Binding-site contacts:
Ligand atom C2 contacts residue TYR163 of chain 4.A at 3.8 Å (hydrophobic).
Ligand atom S5' contacts residue KF51 of chain 4.C at 3.9 Å.
Ligand atom C6 contacts residue TYR163 of chain 4.A at 3.5 Å (hydrophobic).
Ligand atom N1 contacts residue TYR163 of chain 4.A at 3.9 Å.
Ligand atom C2' contacts residue GLU123 of chain 4.A at 3.3 Å.
Ligand atom N6 contacts residue TYR163 of chain 4.A at 3.6 Å.
Ligand atom CS contacts residue KF51 of chain 4.C at 3.6 Å.
Ligand atom N3 contacts residue ALA162 of chain 4.A at 3.9 Å.
Ligand atom N6 contacts residue ALA185 of chain 1.A at 3.1 Å (h-bond).
Ligand atom C2' contacts residue TYR163 of chain 4.A at 3.9 Å (hydrophobic).
Ligand atom C6 contacts residue ASP150 of chain 1.A at 4.2 Å.
Ligand atom O3' contacts residue ASN122 of chain 4.A at 3.2 Å (h-bond).
Ligand atom C3' contacts residue GLU123 of chain 4.A at 3.3 Å.
Ligand atom N6 contacts residue GLY149 of chain 1.A at 3.7 Å.
Ligand atom C4 contacts residue TYR163 of chain 4.A at 3.9 Å (hydrophobic).
Ligand atom C2 contacts residue ALA162 of chain 4.A at 4.2 Å (hydrophobic).
Ligand atom O3' contacts residue LEU49 of chain 4.A at 4.1 Å.
Ligand atom N1 contacts residue SER166 of chain 4.A at 3.0 Å (h-bond).
Ligand atom N7 contacts residue TYR163 of chain 4.A at 4.1 Å.
Ligand atom N6 contacts residue ASP150 of chain 1.A at 3.0 Å (salt-bridge).
Ligand atom N9 contacts residue TYR163 of chain 4.A at 4.2 Å.
Ligand atom O4' contacts residue KF51 of chain 4.C at 3.9 Å.
Ligand atom N1 contacts residue ALA185 of chain 1.A at 3.8 Å.
Ligand atom C6 contacts residue ALA185 of chain 1.A at 3.9 Å (hydrophobic).
Ligand atom O3' contacts residue GLU123 of chain 4.A at 2.6 Å (salt-bridge).
Ligand atom C5 contacts residue TYR163 of chain 4.A at 3.7 Å (hydrophobic).
Ligand atom C4 contacts residue ILE187 of chain 1.A at 4.2 Å (hydrophobic).
Ligand atom O2' contacts residue GLU123 of chain 4.A at 2.4 Å (salt-bridge).
Ligand atom C6 contacts residue ILE187 of chain 1.A at 3.8 Å (hydrophobic).
Ligand atom C1' contacts residue KF51 of chain 4.C at 4.2 Å.
Ligand atom C2 contacts residue ILE187 of chain 1.A at 3.4 Å (hydrophobic).
Ligand atom O3' contacts residue ASP222 of chain 4.A at 3.8 Å.
Ligand atom C2 contacts residue SER166 of chain 4.A at 3.1 Å.
Ligand atom O2' contacts residue ALA162 of chain 4.A at 3.2 Å.
Ligand atom C3' contacts residue ASN122 of chain 4.A at 4.2 Å.
Ligand atom O2' contacts residue ASN122 of chain 4.A at 3.7 Å.
Ligand atom N1 contacts residue ILE187 of chain 1.A at 3.2 Å.
Ligand atom N3 contacts residue ILE187 of chain 1.A at 4.0 Å.
Ligand atom O2' contacts residue TYR163 of chain 4.A at 3.3 Å (h-bond).
Ligand atom N3 contacts residue TYR163 of chain 4.A at 3.5 Å (h-bond).

Sequence of chain 1.A:
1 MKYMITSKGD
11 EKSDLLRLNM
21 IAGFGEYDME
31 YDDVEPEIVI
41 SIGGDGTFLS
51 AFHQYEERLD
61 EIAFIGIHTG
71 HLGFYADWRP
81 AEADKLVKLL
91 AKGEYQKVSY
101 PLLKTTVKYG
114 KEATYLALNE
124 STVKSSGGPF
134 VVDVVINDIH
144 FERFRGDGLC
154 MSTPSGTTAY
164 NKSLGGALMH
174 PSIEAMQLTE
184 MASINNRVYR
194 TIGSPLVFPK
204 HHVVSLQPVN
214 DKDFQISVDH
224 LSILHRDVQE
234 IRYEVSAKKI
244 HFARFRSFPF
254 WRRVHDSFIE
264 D

This small molecule binds to this protein.
Small molecule (SMILES): CSC[C@H]1O[C@@H](n2cnc3c(N)ncnc32)[C@H](O)[C@@H]1O

Sequence of chain 4.A:
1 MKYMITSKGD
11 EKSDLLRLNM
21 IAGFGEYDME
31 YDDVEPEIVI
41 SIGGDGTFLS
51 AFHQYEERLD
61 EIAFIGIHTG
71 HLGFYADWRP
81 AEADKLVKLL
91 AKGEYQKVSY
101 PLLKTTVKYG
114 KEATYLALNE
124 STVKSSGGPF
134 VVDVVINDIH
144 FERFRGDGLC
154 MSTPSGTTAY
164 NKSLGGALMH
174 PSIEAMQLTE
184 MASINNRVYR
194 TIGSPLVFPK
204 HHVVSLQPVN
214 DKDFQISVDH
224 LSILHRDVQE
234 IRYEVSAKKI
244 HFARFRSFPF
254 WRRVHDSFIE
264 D